Sequence of chain 1.A:
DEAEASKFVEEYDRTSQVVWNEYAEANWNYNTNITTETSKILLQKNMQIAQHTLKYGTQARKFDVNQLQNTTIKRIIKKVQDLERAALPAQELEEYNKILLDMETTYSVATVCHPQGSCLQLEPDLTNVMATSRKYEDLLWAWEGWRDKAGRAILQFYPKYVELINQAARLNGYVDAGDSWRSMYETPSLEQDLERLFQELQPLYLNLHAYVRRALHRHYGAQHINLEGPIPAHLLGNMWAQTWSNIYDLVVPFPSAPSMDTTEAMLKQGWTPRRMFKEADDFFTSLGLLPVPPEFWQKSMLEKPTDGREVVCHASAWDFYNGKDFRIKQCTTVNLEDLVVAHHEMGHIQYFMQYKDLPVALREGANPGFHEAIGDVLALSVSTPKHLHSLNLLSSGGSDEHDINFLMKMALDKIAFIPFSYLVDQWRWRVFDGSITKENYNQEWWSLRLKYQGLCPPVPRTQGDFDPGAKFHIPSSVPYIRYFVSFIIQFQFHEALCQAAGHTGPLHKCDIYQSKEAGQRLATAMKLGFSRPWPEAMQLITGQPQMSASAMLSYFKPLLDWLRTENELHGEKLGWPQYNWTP

Binding-site contacts:
Ligand atom C3 contacts residue ASN73 of chain 1.A at 3.8 Å.
Ligand atom O3 contacts residue GLU13 of chain 1.A at 4.4 Å.
Ligand atom O5 contacts residue ASN73 of chain 1.A at 2.3 Å (h-bond).
Ligand atom C1 contacts residue ILE76 of chain 1.A at 4.1 Å (hydrophobic).
Ligand atom O4 contacts residue GLU13 of chain 1.A at 2.6 Å (salt-bridge).
Ligand atom C7 contacts residue ASN73 of chain 1.A at 3.4 Å.
Ligand atom O7 contacts residue ASN73 of chain 1.A at 3.7 Å.
Ligand atom C1 contacts residue ASN73 of chain 1.A at 1.4 Å.
Ligand atom C8 contacts residue PRO362 of chain 1.A at 3.7 Å (hydrophobic).
Ligand atom C5 contacts residue ASN73 of chain 1.A at 3.6 Å.
Ligand atom O6 contacts residue ILE76 of chain 1.A at 4.3 Å.
Ligand atom C5 contacts residue GLU13 of chain 1.A at 4.4 Å.
Ligand atom C4 contacts residue GLU13 of chain 1.A at 3.4 Å.
Ligand atom O5 contacts residue ILE76 of chain 1.A at 3.3 Å.
Ligand atom O4 contacts residue SER9 of chain 1.A at 4.4 Å.
Ligand atom C6 contacts residue ILE76 of chain 1.A at 3.9 Å (hydrophobic).
Ligand atom C3 contacts residue SER9 of chain 1.A at 4.4 Å.
Ligand atom C6 contacts residue THR75 of chain 1.A at 3.9 Å.
Ligand atom C4 contacts residue ASN73 of chain 1.A at 4.3 Å.
Ligand atom C5 contacts residue SER9 of chain 1.A at 3.6 Å.
Ligand atom O7 contacts residue THR75 of chain 1.A at 4.3 Å.
Ligand atom O5 contacts residue THR75 of chain 1.A at 4.2 Å.
Ligand atom N2 contacts residue ASN73 of chain 1.A at 2.9 Å (h-bond).
Ligand atom C5 contacts residue ILE76 of chain 1.A at 4.0 Å (hydrophobic).
Ligand atom C4 contacts residue SER9 of chain 1.A at 3.5 Å.
Ligand atom C5 contacts residue THR75 of chain 1.A at 3.9 Å.
Ligand atom C6 contacts residue SER9 of chain 1.A at 3.4 Å.
Ligand atom C8 contacts residue ASN73 of chain 1.A at 4.3 Å.
Ligand atom C6 contacts residue ILE76 of chain 1.A at 4.1 Å (hydrophobic).
Ligand atom C6 contacts residue VAL12 of chain 1.A at 4.0 Å (hydrophobic).
Ligand atom C5 contacts residue ILE76 of chain 1.A at 4.2 Å (hydrophobic).
Ligand atom C1 contacts residue THR75 of chain 1.A at 4.3 Å.
Ligand atom C6 contacts residue GLU13 of chain 1.A at 3.8 Å.
Ligand atom C2 contacts residue ASN73 of chain 1.A at 2.5 Å.

This small molecule binds to this protein.
Small molecule (SMILES): CC(=O)N[C@H]1[C@H](O[C@H]2[C@H](O)[C@@H](NC(C)=O)CO[C@@H]2CO[C@@H]2O[C@@H](C)[C@@H](O)[C@@H](O)[C@@H]2O)O[C@H](CO)[C@@H](O[C@@H]2O[C@H](CO)[C@@H](O)[C@H](O[C@@H]3O[C@H](CO)[C@@H](O)[C@H](O)[C@@H]3O)[C@@H]2O)[C@@H]1O